Binding-site contacts:
Ligand atom O2A contacts residue THR91 of chain 1.A at 3.2 Å (h-bond).
Ligand atom O1A contacts residue HIS96 of chain 1.A at 3.4 Å (h-bond).
Ligand atom O1A contacts residue HIS98 of chain 1.A at 2.9 Å (h-bond).
Ligand atom C2 contacts residue LEU25 of chain 1.A at 3.7 Å (hydrophobic).
Ligand atom O5' contacts residue HIS96 of chain 1.A at 2.8 Å (h-bond).
Ligand atom C2' contacts residue ASN27 of chain 1.A at 3.8 Å.
Ligand atom N7 contacts residue HIS8 of chain 1.A at 3.3 Å.
Ligand atom C5' contacts residue HIS98 of chain 1.A at 3.9 Å.
Ligand atom O2A contacts residue HIS96 of chain 1.A at 3.0 Å.
Ligand atom C5' contacts residue THR91 of chain 1.A at 3.6 Å.
Ligand atom N6 contacts residue HIS8 of chain 1.A at 3.4 Å (h-bond).
Ligand atom C3A contacts residue THR91 of chain 1.A at 3.4 Å.
Ligand atom PA contacts residue HIS98 of chain 1.A at 3.8 Å.
Ligand atom C1' contacts residue ASN27 of chain 1.A at 3.9 Å.
Ligand atom C3A contacts residue GLY89 of chain 1.A at 3.1 Å.
Ligand atom O2A contacts residue GLN90 of chain 1.A at 3.8 Å.
Ligand atom O2' contacts residue ASN27 of chain 1.A at 3.1 Å (h-bond).
Ligand atom O1A contacts residue GLN83 of chain 1.A at 2.5 Å (h-bond).
Ligand atom C3' contacts residue ASN27 of chain 1.A at 3.8 Å.
Ligand atom O5' contacts residue HIS98 of chain 1.A at 3.1 Å.
Ligand atom PA contacts residue HIS96 of chain 1.A at 3.4 Å.
Ligand atom C2 contacts residue ARG28 of chain 1.A at 3.7 Å.
Ligand atom O4' contacts residue VAL92 of chain 1.A at 3.8 Å.
Ligand atom C3A contacts residue GLN83 of chain 1.A at 3.0 Å.
Ligand atom O2' contacts residue LYS29 of chain 1.A at 3.6 Å.
Ligand atom C4' contacts residue HIS98 of chain 1.A at 3.8 Å.
Ligand atom C5' contacts residue VAL92 of chain 1.A at 3.8 Å (hydrophobic).
Ligand atom O4' contacts residue LEU37 of chain 1.A at 3.6 Å.
Ligand atom C1' contacts residue LEU37 of chain 1.A at 3.9 Å (hydrophobic).
Ligand atom O3' contacts residue HIS98 of chain 1.A at 3.8 Å.
Ligand atom N3 contacts residue ARG28 of chain 1.A at 3.7 Å.
Ligand atom PA contacts residue THR91 of chain 1.A at 3.8 Å.
Ligand atom O3' contacts residue ASN27 of chain 1.A at 2.8 Å (h-bond).
Ligand atom O2A contacts residue VAL92 of chain 1.A at 3.3 Å (h-bond).
Ligand atom PA contacts residue GLN83 of chain 1.A at 3.3 Å.
Ligand atom O4' contacts residue PHE5 of chain 1.A at 3.9 Å.
Ligand atom C2 contacts residue VAL26 of chain 1.A at 3.7 Å (hydrophobic).
Ligand atom PA contacts residue GLY89 of chain 1.A at 3.9 Å.
Ligand atom O3' contacts residue HIS35 of chain 1.A at 3.5 Å.
Ligand atom C5' contacts residue HIS96 of chain 1.A at 3.6 Å.

This small molecule binds to this protein.
Small molecule (SMILES): Nc1ncnc2c1ncn2[C@@H]1O[C@H](CO[P](=O)(O)CP(=O)(O)O)[C@@H](O)[C@H]1O

Sequence of chain 1.A:
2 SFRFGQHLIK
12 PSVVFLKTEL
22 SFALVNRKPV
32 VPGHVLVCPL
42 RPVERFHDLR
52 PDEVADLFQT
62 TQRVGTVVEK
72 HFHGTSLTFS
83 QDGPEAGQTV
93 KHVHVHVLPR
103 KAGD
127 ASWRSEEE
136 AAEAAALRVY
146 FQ